Binding-site contacts:
Ligand atom C4 contacts residue ASP435 of chain 1.B at 3.3 Å.
Ligand atom C7 contacts residue ASP432 of chain 1.B at 4.2 Å.
Ligand atom O5 contacts residue GLY431 of chain 1.B at 3.5 Å.
Ligand atom C6 contacts residue ASP432 of chain 1.B at 3.7 Å.
Ligand atom O2 contacts residue GLY311 of chain 1.B at 3.5 Å.
Ligand atom C5 contacts residue ASP435 of chain 1.B at 3.9 Å.
Ligand atom C3 contacts residue GLY311 of chain 1.B at 3.6 Å.
Ligand atom O4 contacts residue GLY311 of chain 1.B at 3.3 Å (h-bond).
Ligand atom C6 contacts residue ASP435 of chain 1.B at 3.1 Å.
Ligand atom O2 contacts residue GLY431 of chain 1.B at 3.7 Å.
Ligand atom O3 contacts residue GLY311 of chain 1.B at 2.8 Å (h-bond).
Ligand atom C4 contacts residue GLY310 of chain 1.B at 4.0 Å.
Ligand atom C6 contacts residue TYR433 of chain 1.B at 3.8 Å (hydrophobic).
Ligand atom C1 contacts residue ASP432 of chain 1.B at 4.0 Å.
Ligand atom O6 contacts residue TYR433 of chain 1.B at 2.5 Å (h-bond).
Ligand atom O5 contacts residue ASP432 of chain 1.B at 3.0 Å (salt-bridge).
Ligand atom C12 contacts residue PHE388 of chain 1.B at 4.1 Å (hydrophobic).
Ligand atom O4 contacts residue GLY310 of chain 1.B at 3.5 Å.
Ligand atom O3 contacts residue GLY310 of chain 1.B at 3.6 Å.
Ligand atom BR contacts residue ASP386 of chain 1.B at 3.8 Å.
Ligand atom C6 contacts residue GLY431 of chain 1.B at 4.1 Å.
Ligand atom O6 contacts residue GLY431 of chain 1.B at 3.0 Å.
Ligand atom C7 contacts residue PHE388 of chain 1.B at 4.2 Å (hydrophobic).
Ligand atom O6 contacts residue ASP435 of chain 1.B at 3.5 Å (salt-bridge).
Ligand atom C5 contacts residue ASP432 of chain 1.B at 3.9 Å.
Ligand atom C9 contacts residue PHE388 of chain 1.B at 4.0 Å (hydrophobic).
Ligand atom C13 contacts residue PHE388 of chain 1.B at 3.9 Å (hydrophobic).
Ligand atom CL contacts residue PHE388 of chain 1.B at 4.0 Å.
Ligand atom O6 contacts residue ASP432 of chain 1.B at 2.4 Å (salt-bridge).
Ligand atom C1 contacts residue GLY431 of chain 1.B at 4.2 Å.
Ligand atom C13 contacts residue ASP386 of chain 1.B at 4.1 Å.
Ligand atom C10 contacts residue PHE388 of chain 1.B at 3.6 Å (hydrophobic).
Ligand atom C14 contacts residue ASP386 of chain 1.B at 3.8 Å.
Ligand atom C12 contacts residue ASP386 of chain 1.B at 3.9 Å.
Ligand atom C8 contacts residue PHE388 of chain 1.B at 3.6 Å (hydrophobic).
Ligand atom N1 contacts residue ASP432 of chain 1.B at 3.5 Å (salt-bridge).
Ligand atom C14 contacts residue PHE388 of chain 1.B at 4.0 Å (hydrophobic).
Ligand atom O4 contacts residue ASP435 of chain 1.B at 2.5 Å (salt-bridge).
Ligand atom C11 contacts residue ASP432 of chain 1.B at 3.4 Å.
Ligand atom C4 contacts residue GLY311 of chain 1.B at 3.3 Å.

Sequence of chain 1.B:
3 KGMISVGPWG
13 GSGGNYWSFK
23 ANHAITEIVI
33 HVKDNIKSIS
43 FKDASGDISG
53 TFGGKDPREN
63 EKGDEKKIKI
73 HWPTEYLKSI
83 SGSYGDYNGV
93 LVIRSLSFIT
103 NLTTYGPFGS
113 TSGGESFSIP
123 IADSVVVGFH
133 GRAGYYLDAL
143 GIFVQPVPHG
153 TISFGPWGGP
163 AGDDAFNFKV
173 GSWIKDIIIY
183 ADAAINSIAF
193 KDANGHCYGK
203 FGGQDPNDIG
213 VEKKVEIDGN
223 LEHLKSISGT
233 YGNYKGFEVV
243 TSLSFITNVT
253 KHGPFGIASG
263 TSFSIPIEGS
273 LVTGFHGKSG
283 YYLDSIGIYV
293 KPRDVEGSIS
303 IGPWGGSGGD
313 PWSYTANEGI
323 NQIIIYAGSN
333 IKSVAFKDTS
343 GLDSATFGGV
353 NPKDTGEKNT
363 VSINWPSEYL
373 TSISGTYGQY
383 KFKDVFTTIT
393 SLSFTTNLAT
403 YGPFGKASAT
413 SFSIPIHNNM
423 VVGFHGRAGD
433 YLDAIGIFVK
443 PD

A small-molecule ligand and the protein it binds are described below.
Small molecule (SMILES): OC[C@H]1O[C@H](Oc2c[nH]c3ccc(Br)c(Cl)c23)[C@@H](O)[C@@H](O)[C@@H]1O